Sequence of chain 1.B:
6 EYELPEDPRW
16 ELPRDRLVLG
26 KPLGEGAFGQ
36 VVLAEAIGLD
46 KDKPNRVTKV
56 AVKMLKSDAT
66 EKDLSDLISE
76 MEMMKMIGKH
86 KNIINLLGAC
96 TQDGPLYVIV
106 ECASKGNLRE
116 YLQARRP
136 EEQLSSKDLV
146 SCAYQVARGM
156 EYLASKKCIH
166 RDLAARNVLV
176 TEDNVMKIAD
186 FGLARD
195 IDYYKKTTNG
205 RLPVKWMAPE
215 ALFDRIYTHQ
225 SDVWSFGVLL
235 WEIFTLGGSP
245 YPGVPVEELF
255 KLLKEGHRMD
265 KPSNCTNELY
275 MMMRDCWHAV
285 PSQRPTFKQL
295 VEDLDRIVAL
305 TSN

Binding-site contacts:
Ligand atom CL1 contacts residue LYS58 of chain 1.B at 3.7 Å.
Ligand atom C18 contacts residue ALA108 of chain 1.B at 3.5 Å (hydrophobic).
Ligand atom C15 contacts residue GLU75 of chain 1.B at 3.6 Å.
Ligand atom C18 contacts residue CYS107 of chain 1.B at 1.7 Å (hydrophobic).
Ligand atom C18 contacts residue SER109 of chain 1.B at 3.4 Å.
Ligand atom C19 contacts residue MET79 of chain 1.B at 3.6 Å (hydrophobic).
Ligand atom C19 contacts residue GLU75 of chain 1.B at 3.1 Å.
Ligand atom C22 contacts residue LEU28 of chain 1.B at 3.6 Å (hydrophobic).
Ligand atom C6 contacts residue GLU106 of chain 1.B at 3.3 Å.
Ligand atom C13 contacts residue VAL105 of chain 1.B at 3.7 Å (hydrophobic).
Ligand atom C11 contacts residue GLU75 of chain 1.B at 3.4 Å.
Ligand atom C3 contacts residue ALA108 of chain 1.B at 3.8 Å (hydrophobic).
Ligand atom O4 contacts residue LEU38 of chain 1.B at 3.3 Å.
Ligand atom O1 contacts residue VAL36 of chain 1.B at 3.5 Å.
Ligand atom C1 contacts residue ALA108 of chain 1.B at 3.2 Å (hydrophobic).
Ligand atom C16 contacts residue CYS107 of chain 1.B at 3.2 Å (hydrophobic).
Ligand atom C19 contacts residue LYS58 of chain 1.B at 3.6 Å.
Ligand atom O3 contacts residue LYS58 of chain 1.B at 3.4 Å.
Ligand atom O2 contacts residue ASP185 of chain 1.B at 3.2 Å (salt-bridge).
Ligand atom N2 contacts residue ALA56 of chain 1.B at 3.4 Å.
Ligand atom C2 contacts residue ALA108 of chain 1.B at 3.3 Å (hydrophobic).
Ligand atom C6 contacts residue ALA108 of chain 1.B at 3.8 Å (hydrophobic).
Ligand atom C6 contacts residue CYS107 of chain 1.B at 3.8 Å (hydrophobic).
Ligand atom C8 contacts residue VAL105 of chain 1.B at 3.8 Å (hydrophobic).
Ligand atom N6 contacts residue SER109 of chain 1.B at 3.7 Å.
Ligand atom C17 contacts residue SER109 of chain 1.B at 3.7 Å.
Ligand atom CL2 contacts residue ILE89 of chain 1.B at 3.6 Å.
Ligand atom N1 contacts residue ALA108 of chain 1.B at 2.8 Å (h-bond).
Ligand atom C15 contacts residue ASP185 of chain 1.B at 3.5 Å.
Ligand atom N3 contacts residue ALA108 of chain 1.B at 3.1 Å (h-bond).
Ligand atom N3 contacts residue CYS107 of chain 1.B at 3.7 Å.
Ligand atom C17 contacts residue CYS107 of chain 1.B at 2.8 Å (hydrophobic).
Ligand atom C21 contacts residue LEU28 of chain 1.B at 3.7 Å (hydrophobic).
Ligand atom CL1 contacts residue VAL36 of chain 1.B at 3.8 Å.
Ligand atom N6 contacts residue CYS107 of chain 1.B at 3.0 Å (h-bond).
Ligand atom CL2 contacts residue ALA184 of chain 1.B at 3.4 Å.
Ligand atom N7 contacts residue LEU28 of chain 1.B at 3.7 Å.
Ligand atom C6 contacts residue ALA56 of chain 1.B at 3.7 Å (hydrophobic).
Ligand atom C9 contacts residue ILE89 of chain 1.B at 3.9 Å (hydrophobic).
Ligand atom N6 contacts residue ALA108 of chain 1.B at 2.9 Å (h-bond).

A small-molecule ligand and the protein it binds are described below.
Small molecule (SMILES): C=CC(=O)Nc1cn(CCO)nc1Nc1cc(N(C)C(=O)Nc2c(Cl)c(OC)cc(OC)c2Cl)ncn1